Sequence of chain 1.A:
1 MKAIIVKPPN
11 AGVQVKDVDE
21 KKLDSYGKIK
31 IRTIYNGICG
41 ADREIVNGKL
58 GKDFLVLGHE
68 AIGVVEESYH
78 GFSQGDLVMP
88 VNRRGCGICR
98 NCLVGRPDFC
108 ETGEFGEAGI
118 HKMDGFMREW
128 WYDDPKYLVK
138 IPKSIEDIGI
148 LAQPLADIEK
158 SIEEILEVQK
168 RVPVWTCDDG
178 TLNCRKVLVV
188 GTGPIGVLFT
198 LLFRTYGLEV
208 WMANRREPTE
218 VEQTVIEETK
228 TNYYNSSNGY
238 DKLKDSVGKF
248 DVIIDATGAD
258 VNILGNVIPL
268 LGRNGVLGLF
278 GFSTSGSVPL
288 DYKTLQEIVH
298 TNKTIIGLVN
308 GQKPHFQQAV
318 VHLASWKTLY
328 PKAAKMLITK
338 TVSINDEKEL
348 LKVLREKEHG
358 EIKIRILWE

Binding-site contacts:
Ligand atom C4 contacts residue ASN307 of chain 1.A at 3.9 Å.
Ligand atom C4 contacts residue XYP1 of chain 1.G at 0.0 Å.
Ligand atom O5 contacts residue ALA41 of chain 1.A at 4.2 Å.
Ligand atom C5 contacts residue XYP1 of chain 1.G at 0.0 Å.
Ligand atom O5 contacts residue XYP1 of chain 1.G at 0.0 Å (h-bond).
Ligand atom O4 contacts residue XYP1 of chain 1.G at 0.0 Å (h-bond).
Ligand atom O3 contacts residue GLN150 of chain 1.A at 3.2 Å (h-bond).
Ligand atom C1 contacts residue HIS66 of chain 1.A at 4.2 Å.
Ligand atom C3 contacts residue ASN307 of chain 1.A at 4.0 Å.
Ligand atom C4 contacts residue GLU114 of chain 1.A at 3.3 Å.
Ligand atom C2 contacts residue GLN150 of chain 1.A at 3.6 Å.
Ligand atom O2 contacts residue ZN1 of chain 1.I at 4.1 Å.
Ligand atom C3 contacts residue GLN150 of chain 1.A at 4.0 Å.
Ligand atom C3 contacts residue ASP154 of chain 1.A at 3.4 Å.
Ligand atom C3 contacts residue XYP1 of chain 1.G at 0.0 Å.
Ligand atom O4 contacts residue GLU114 of chain 1.A at 2.8 Å (salt-bridge).
Ligand atom O1 contacts residue ASP154 of chain 1.A at 4.0 Å.
Ligand atom O3 contacts residue ASN89 of chain 1.A at 3.0 Å (h-bond).
Ligand atom O1 contacts residue NAP1 of chain 1.E at 2.8 Å.
Ligand atom C1 contacts residue NAP1 of chain 1.E at 4.0 Å.
Ligand atom C4 contacts residue ASN89 of chain 1.A at 3.8 Å.
Ligand atom C1 contacts residue XYP1 of chain 1.G at 0.0 Å.
Ligand atom C5 contacts residue GLU114 of chain 1.A at 3.6 Å.
Ligand atom O2 contacts residue ASP154 of chain 1.A at 2.6 Å (salt-bridge).
Ligand atom O3 contacts residue ASN307 of chain 1.A at 3.1 Å (h-bond).
Ligand atom O4 contacts residue ARG90 of chain 1.A at 3.8 Å.
Ligand atom O2 contacts residue GLN150 of chain 1.A at 3.0 Å (h-bond).
Ligand atom O3 contacts residue ASP154 of chain 1.A at 3.1 Å (salt-bridge).
Ligand atom C2 contacts residue ASP154 of chain 1.A at 3.5 Å.
Ligand atom O2 contacts residue NAP1 of chain 1.E at 4.2 Å.
Ligand atom O3 contacts residue XYP1 of chain 1.G at 0.0 Å (h-bond).
Ligand atom O4 contacts residue ASN307 of chain 1.A at 3.2 Å (h-bond).
Ligand atom C2 contacts residue XYP1 of chain 1.G at 0.0 Å.
Ligand atom C2 contacts residue HIS66 of chain 1.A at 4.1 Å.
Ligand atom O5 contacts residue ILE117 of chain 1.A at 3.7 Å.
Ligand atom O1 contacts residue XYP1 of chain 1.G at 1.4 Å.
Ligand atom O2 contacts residue HIS66 of chain 1.A at 4.2 Å.
Ligand atom C2 contacts residue ASN89 of chain 1.A at 3.9 Å.
Ligand atom C3 contacts residue ASN89 of chain 1.A at 3.8 Å.
Ligand atom O2 contacts residue XYP1 of chain 1.G at 0.0 Å (h-bond).

This protein binds this small molecule.
Small molecule (SMILES): O[C@@H]1[C@@H](O)[C@@H](O)OC[C@H]1O